The small molecule below binds the protein below.
Small molecule (SMILES): CC(=O)N[C@@H]1[C@@H](O)[C@H](O)[C@@H](CO)O[C@H]1O

Binding-site contacts:
Ligand atom N2 contacts residue ASN219 of chain 1.C at 2.8 Å (h-bond).
Ligand atom C5 contacts residue ASN219 of chain 1.C at 3.7 Å.
Ligand atom C5 contacts residue PHE80 of chain 1.C at 4.4 Å (hydrophobic).
Ligand atom O6 contacts residue PHE80 of chain 1.C at 3.0 Å.
Ligand atom O7 contacts residue PRO83 of chain 1.C at 3.7 Å.
Ligand atom C8 contacts residue GLN217 of chain 1.C at 3.0 Å.
Ligand atom C7 contacts residue ASN219 of chain 1.C at 3.2 Å.
Ligand atom O5 contacts residue ARG82 of chain 1.C at 3.9 Å.
Ligand atom C7 contacts residue PRO83 of chain 1.C at 3.9 Å (hydrophobic).
Ligand atom C4 contacts residue ASN219 of chain 1.C at 4.3 Å.
Ligand atom O5 contacts residue PHE80 of chain 1.C at 3.9 Å.
Ligand atom C7 contacts residue ARG82 of chain 1.C at 4.5 Å.
Ligand atom O7 contacts residue ASN219 of chain 1.C at 3.7 Å.
Ligand atom C6 contacts residue PHE80 of chain 1.C at 4.2 Å (hydrophobic).
Ligand atom C1 contacts residue ASN219 of chain 1.C at 1.4 Å.
Ligand atom O5 contacts residue ASN219 of chain 1.C at 2.4 Å (h-bond).
Ligand atom O7 contacts residue ARG82 of chain 1.C at 4.1 Å.
Ligand atom O6 contacts residue PRO81 of chain 1.C at 4.3 Å.
Ligand atom C1 contacts residue ARG82 of chain 1.C at 4.0 Å.
Ligand atom C7 contacts residue GLN217 of chain 1.C at 4.4 Å.
Ligand atom C3 contacts residue ASN219 of chain 1.C at 3.7 Å.
Ligand atom C2 contacts residue ARG82 of chain 1.C at 4.3 Å.
Ligand atom C8 contacts residue PRO83 of chain 1.C at 3.8 Å (hydrophobic).
Ligand atom C2 contacts residue ASN219 of chain 1.C at 2.4 Å.
Ligand atom O6 contacts residue PRO79 of chain 1.C at 4.0 Å.
Ligand atom C8 contacts residue ASN219 of chain 1.C at 3.8 Å.

Sequence of chain 1.C:
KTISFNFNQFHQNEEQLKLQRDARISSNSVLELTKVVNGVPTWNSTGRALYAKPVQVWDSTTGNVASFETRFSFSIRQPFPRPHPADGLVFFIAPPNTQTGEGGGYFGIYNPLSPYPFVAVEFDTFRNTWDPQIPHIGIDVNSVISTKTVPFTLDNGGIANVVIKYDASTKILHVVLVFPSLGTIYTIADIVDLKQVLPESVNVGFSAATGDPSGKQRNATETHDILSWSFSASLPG